The small molecule below binds the protein below.
Small molecule (SMILES): N[C@@H](Cc1c[nH]c2ccccc12)C(=O)O

Sequence of chain 1.B:
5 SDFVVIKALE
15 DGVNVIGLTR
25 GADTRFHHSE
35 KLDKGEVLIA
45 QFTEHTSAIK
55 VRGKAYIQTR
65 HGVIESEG

Binding-site contacts:
Ligand atom CB contacts residue THR23 of chain 1.B at 3.7 Å.
Ligand atom CZ2 contacts residue ILE53 of chain 1.C at 3.9 Å (hydrophobic).
Ligand atom CA contacts residue SER51 of chain 1.B at 4.0 Å.
Ligand atom C contacts residue GLY25 of chain 1.B at 3.5 Å.
Ligand atom NE1 contacts residue SER51 of chain 1.B at 4.0 Å.
Ligand atom OXT contacts residue HIS49 of chain 1.C at 3.8 Å.
Ligand atom CZ2 contacts residue ALA44 of chain 1.C at 3.9 Å (hydrophobic).
Ligand atom CA contacts residue THR23 of chain 1.B at 3.8 Å.
Ligand atom OXT contacts residue THR50 of chain 1.C at 2.9 Å (h-bond).
Ligand atom NE1 contacts residue GLN45 of chain 1.C at 2.9 Å (h-bond).
Ligand atom CZ3 contacts residue HIS32 of chain 1.C at 4.0 Å.
Ligand atom OXT contacts residue THR47 of chain 1.C at 2.6 Å (h-bond).
Ligand atom O contacts residue THR23 of chain 1.B at 4.0 Å.
Ligand atom CD1 contacts residue SER51 of chain 1.B at 3.4 Å.
Ligand atom CZ2 contacts residue THR50 of chain 1.C at 4.0 Å.
Ligand atom O contacts residue THR47 of chain 1.C at 3.7 Å.
Ligand atom O contacts residue GLY25 of chain 1.B at 3.0 Å (h-bond).
Ligand atom N contacts residue THR23 of chain 1.B at 2.8 Å (h-bond).
Ligand atom N contacts residue GLY25 of chain 1.B at 2.8 Å (h-bond).
Ligand atom CE2 contacts residue GLN45 of chain 1.C at 4.0 Å.
Ligand atom O contacts residue ARG24 of chain 1.B at 3.4 Å.
Ligand atom N contacts residue THR28 of chain 1.B at 2.7 Å (h-bond).
Ligand atom CD1 contacts residue THR47 of chain 1.C at 3.8 Å.
Ligand atom CH2 contacts residue GLY21 of chain 1.C at 3.5 Å.
Ligand atom CD1 contacts residue GLN45 of chain 1.C at 3.7 Å.
Ligand atom N contacts residue ARG24 of chain 1.B at 4.0 Å.
Ligand atom CA contacts residue GLY25 of chain 1.B at 3.6 Å.
Ligand atom CB contacts residue SER51 of chain 1.B at 3.5 Å.
Ligand atom C contacts residue THR47 of chain 1.C at 3.6 Å.
Ligand atom C contacts residue THR50 of chain 1.C at 4.0 Å.
Ligand atom CD2 contacts residue THR50 of chain 1.C at 4.0 Å.
Ligand atom CE3 contacts residue HIS32 of chain 1.C at 3.9 Å.
Ligand atom O contacts residue SER51 of chain 1.B at 2.9 Å (h-bond).
Ligand atom CG contacts residue SER51 of chain 1.B at 3.8 Å.
Ligand atom NE1 contacts residue ALA44 of chain 1.C at 3.8 Å.
Ligand atom N contacts residue ASP27 of chain 1.B at 3.3 Å (salt-bridge).
Ligand atom CB contacts residue THR28 of chain 1.B at 3.6 Å.
Ligand atom C contacts residue SER51 of chain 1.B at 3.5 Å.
Ligand atom CZ3 contacts residue GLY21 of chain 1.C at 3.7 Å.
Ligand atom CA contacts residue THR28 of chain 1.B at 3.2 Å.

Sequence of chain 1.C:
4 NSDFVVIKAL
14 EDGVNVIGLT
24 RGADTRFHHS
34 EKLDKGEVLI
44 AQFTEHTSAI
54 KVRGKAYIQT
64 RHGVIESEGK